Sequence of chain 2.D:
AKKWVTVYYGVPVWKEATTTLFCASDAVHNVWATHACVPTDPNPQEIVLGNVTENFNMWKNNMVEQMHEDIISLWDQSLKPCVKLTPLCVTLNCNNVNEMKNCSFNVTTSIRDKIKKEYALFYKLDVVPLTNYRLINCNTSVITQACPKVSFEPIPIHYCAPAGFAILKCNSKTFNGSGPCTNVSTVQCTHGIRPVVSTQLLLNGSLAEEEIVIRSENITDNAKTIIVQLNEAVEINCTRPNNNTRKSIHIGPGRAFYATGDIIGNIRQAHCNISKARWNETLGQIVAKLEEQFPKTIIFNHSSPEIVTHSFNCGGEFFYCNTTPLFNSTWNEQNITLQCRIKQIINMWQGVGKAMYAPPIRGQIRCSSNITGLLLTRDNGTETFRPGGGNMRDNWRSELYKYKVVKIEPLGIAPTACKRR

Sequence of chain 2.A:
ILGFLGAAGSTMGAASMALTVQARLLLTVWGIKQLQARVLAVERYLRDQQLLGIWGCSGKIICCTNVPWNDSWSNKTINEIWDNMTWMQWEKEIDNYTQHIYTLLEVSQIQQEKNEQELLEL

Sequence of chain 2.C:
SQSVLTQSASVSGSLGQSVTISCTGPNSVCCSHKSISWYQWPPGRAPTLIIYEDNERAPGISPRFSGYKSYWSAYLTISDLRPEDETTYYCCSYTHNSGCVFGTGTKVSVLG

The small molecule below binds the protein below.
Small molecule (SMILES): CC(=O)N[C@H]1[C@H](O[C@H]2[C@H](O)[C@@H](NC(C)=O)CO[C@@H]2CO)O[C@H](CO)[C@@H](O[C@@H]2O[C@H](CO[C@H]3O[C@H](CO)[C@@H](O)[C@H](O[C@H]4O[C@H](CO)[C@@H](O)[C@H](O)[C@@H]4O)[C@@H]3O)[C@@H](O)[C@H](O[C@H]3O[C@H](CO)[C@@H](O)[C@H](O)[C@@H]3O)[C@@H]2O)[C@@H]1O

Binding-site contacts:
Ligand atom O6 contacts residue PHE31 of chain 2.B at 3.3 Å (h-bond).
Ligand atom O3 contacts residue HIS33 of chain 2.B at 3.2 Å (h-bond).
Ligand atom C3 contacts residue GLY112 of chain 2.B at 3.6 Å.
Ligand atom O6 contacts residue SER55 of chain 2.B at 3.5 Å (h-bond).
Ligand atom O5 contacts residue ASN58 of chain 2.D at 2.3 Å (h-bond).
Ligand atom O7 contacts residue HIS33 of chain 2.B at 3.3 Å (h-bond).
Ligand atom O6 contacts residue ASN59 of chain 2.B at 3.3 Å (h-bond).
Ligand atom O6 contacts residue ASP57 of chain 2.B at 2.5 Å (salt-bridge).
Ligand atom O4 contacts residue ASP57 of chain 2.B at 2.3 Å (salt-bridge).
Ligand atom C7 contacts residue SER17 of chain 2.A at 3.5 Å.
Ligand atom C5 contacts residue ASN58 of chain 2.D at 3.6 Å.
Ligand atom O4 contacts residue HIS96 of chain 2.C at 3.5 Å (h-bond).
Ligand atom O4 contacts residue SER55 of chain 2.B at 3.4 Å (h-bond).
Ligand atom C8 contacts residue HIS33 of chain 2.B at 3.4 Å.
Ligand atom O3 contacts residue HIS96 of chain 2.C at 3.5 Å.
Ligand atom O7 contacts residue SER17 of chain 2.A at 2.5 Å (h-bond).
Ligand atom C6 contacts residue ASP111 of chain 2.B at 3.5 Å.
Ligand atom C7 contacts residue ASN58 of chain 2.D at 3.1 Å.
Ligand atom C6 contacts residue TRP50 of chain 2.B at 3.5 Å (hydrophobic).
Ligand atom O7 contacts residue ASN58 of chain 2.D at 2.9 Å (h-bond).
Ligand atom C8 contacts residue PHE31 of chain 2.B at 3.3 Å (hydrophobic).
Ligand atom C2 contacts residue HIS96 of chain 2.C at 3.6 Å.
Ligand atom N2 contacts residue ASN58 of chain 2.D at 2.9 Å (h-bond).
Ligand atom C5 contacts residue ARG110 of chain 2.B at 3.4 Å.
Ligand atom O3 contacts residue GLY112 of chain 2.B at 3.6 Å (h-bond).
Ligand atom C7 contacts residue HIS33 of chain 2.B at 3.2 Å.
Ligand atom C6 contacts residue ASP57 of chain 2.B at 3.4 Å.
Ligand atom O7 contacts residue SER52 of chain 2.B at 3.2 Å (h-bond).
Ligand atom C5 contacts residue ASP57 of chain 2.B at 3.6 Å.
Ligand atom C4 contacts residue GLY112 of chain 2.B at 3.6 Å.
Ligand atom O3 contacts residue SER113 of chain 2.B at 3.4 Å (h-bond).
Ligand atom O6 contacts residue ARG110 of chain 2.B at 3.4 Å (salt-bridge).
Ligand atom O4 contacts residue GLY112 of chain 2.B at 3.2 Å (h-bond).
Ligand atom C2 contacts residue ASN58 of chain 2.D at 2.5 Å.
Ligand atom O2 contacts residue GLY112 of chain 2.B at 3.0 Å (h-bond).
Ligand atom C1 contacts residue ASN58 of chain 2.D at 1.4 Å.
Ligand atom O6 contacts residue ASP111 of chain 2.B at 2.9 Å (salt-bridge).
Ligand atom O2 contacts residue THR115 of chain 2.B at 3.0 Å (h-bond).
Ligand atom N2 contacts residue HIS33 of chain 2.B at 3.6 Å.
Ligand atom C5 contacts residue GLY112 of chain 2.B at 3.4 Å.

Sequence of chain 2.B:
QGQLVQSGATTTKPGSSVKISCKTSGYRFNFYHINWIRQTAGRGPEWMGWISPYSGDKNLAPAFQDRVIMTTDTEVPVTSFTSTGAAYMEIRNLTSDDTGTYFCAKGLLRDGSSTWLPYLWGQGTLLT